Binding-site contacts:
Ligand atom C contacts residue TYR202 of chain 1.A at 3.2 Å (hydrophobic).
Ligand atom OG contacts residue ASN379 of chain 1.A at 2.6 Å (h-bond).
Ligand atom NE contacts residue THR188 of chain 1.A at 3.4 Å (h-bond).
Ligand atom O contacts residue THR188 of chain 1.A at 2.7 Å (h-bond).
Ligand atom CA contacts residue THR188 of chain 1.A at 3.2 Å.
Ligand atom N contacts residue ASP377 of chain 1.A at 3.0 Å (salt-bridge).
Ligand atom C contacts residue HIS204 of chain 1.A at 3.4 Å.
Ligand atom NZ contacts residue ASP91 of chain 1.A at 2.7 Å (salt-bridge).
Ligand atom CE contacts residue ASP91 of chain 1.A at 3.2 Å.
Ligand atom CE2 contacts residue SER311 of chain 1.A at 3.4 Å.
Ligand atom O contacts residue TYR202 of chain 1.A at 2.7 Å (h-bond).
Ligand atom O contacts residue HIS204 of chain 1.A at 3.2 Å.
Ligand atom CD contacts residue ASN152 of chain 1.A at 3.0 Å.
Ligand atom NZ contacts residue ASP90 of chain 1.A at 3.1 Å (salt-bridge).
Ligand atom NE contacts residue MYA1 of chain 1.H at 1.3 Å.
Ligand atom OG contacts residue GLY378 of chain 1.A at 2.9 Å (h-bond).
Ligand atom OG contacts residue GLY376 of chain 1.A at 3.3 Å.
Ligand atom CA contacts residue ILE375 of chain 1.A at 3.2 Å (hydrophobic).
Ligand atom NZ contacts residue ASP89 of chain 1.A at 2.8 Å (salt-bridge).
Ligand atom O contacts residue GLY376 of chain 1.A at 3.2 Å.
Ligand atom OG contacts residue HIS204 of chain 1.A at 3.0 Å (h-bond).
Ligand atom O contacts residue PHE96 of chain 1.A at 3.4 Å.
Ligand atom N contacts residue GLN402 of chain 1.A at 3.0 Å (h-bond).
Ligand atom CG contacts residue TYR86 of chain 1.A at 3.0 Å (hydrophobic).
Ligand atom CZ contacts residue PHE94 of chain 1.A at 3.3 Å (hydrophobic).
Ligand atom O contacts residue GLY190 of chain 1.A at 3.3 Å (h-bond).
Ligand atom CB contacts residue MYA1 of chain 1.H at 2.4 Å.
Ligand atom NZ contacts residue ASP377 of chain 1.A at 3.2 Å (salt-bridge).
Ligand atom O contacts residue LEU380 of chain 1.A at 3.3 Å.
Ligand atom C contacts residue THR188 of chain 1.A at 3.2 Å.
Ligand atom O contacts residue TYR202 of chain 1.A at 3.4 Å.
Ligand atom N contacts residue HIS204 of chain 1.A at 3.4 Å (h-bond).
Ligand atom CD contacts residue MYA1 of chain 1.H at 2.3 Å.
Ligand atom OG contacts residue ASP377 of chain 1.A at 3.2 Å (salt-bridge).
Ligand atom CG contacts residue MYA1 of chain 1.H at 2.1 Å.
Ligand atom O contacts residue ASP377 of chain 1.A at 2.6 Å (salt-bridge).
Ligand atom N contacts residue HIS204 of chain 1.A at 3.4 Å.
Ligand atom CB contacts residue ASN379 of chain 1.A at 3.4 Å.
Ligand atom NE contacts residue ASN152 of chain 1.A at 3.4 Å (h-bond).
Ligand atom N contacts residue ILE375 of chain 1.A at 2.8 Å (h-bond).

Sequence of chain 1.A:
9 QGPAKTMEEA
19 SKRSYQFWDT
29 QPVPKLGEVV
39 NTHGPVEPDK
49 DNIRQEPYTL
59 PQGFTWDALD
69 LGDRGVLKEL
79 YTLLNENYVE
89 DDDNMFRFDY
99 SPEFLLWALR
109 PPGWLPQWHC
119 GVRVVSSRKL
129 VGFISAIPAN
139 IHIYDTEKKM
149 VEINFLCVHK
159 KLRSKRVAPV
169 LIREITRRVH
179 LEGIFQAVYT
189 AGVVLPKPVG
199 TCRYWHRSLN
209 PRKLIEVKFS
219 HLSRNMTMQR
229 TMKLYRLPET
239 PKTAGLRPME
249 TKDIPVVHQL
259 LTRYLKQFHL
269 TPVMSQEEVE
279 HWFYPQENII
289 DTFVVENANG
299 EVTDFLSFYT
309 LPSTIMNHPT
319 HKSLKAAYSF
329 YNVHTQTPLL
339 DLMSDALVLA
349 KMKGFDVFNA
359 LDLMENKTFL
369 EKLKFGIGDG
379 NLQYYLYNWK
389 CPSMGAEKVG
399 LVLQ

This protein binds this small molecule.
Small molecule (SMILES): CC(=O)NCC(=O)N[C@@H](CCCN)C(=O)N[C@@H](CO)C(=O)N[C@@H](Cc1ccccc1)C(=O)N[C@@H](CO)C(=O)N[C@@H](CCCCN)C(=O)N1CCC[C@H]1C(=O)N[C@@H](C)C(=O)O